Sequence of chain 1.A:
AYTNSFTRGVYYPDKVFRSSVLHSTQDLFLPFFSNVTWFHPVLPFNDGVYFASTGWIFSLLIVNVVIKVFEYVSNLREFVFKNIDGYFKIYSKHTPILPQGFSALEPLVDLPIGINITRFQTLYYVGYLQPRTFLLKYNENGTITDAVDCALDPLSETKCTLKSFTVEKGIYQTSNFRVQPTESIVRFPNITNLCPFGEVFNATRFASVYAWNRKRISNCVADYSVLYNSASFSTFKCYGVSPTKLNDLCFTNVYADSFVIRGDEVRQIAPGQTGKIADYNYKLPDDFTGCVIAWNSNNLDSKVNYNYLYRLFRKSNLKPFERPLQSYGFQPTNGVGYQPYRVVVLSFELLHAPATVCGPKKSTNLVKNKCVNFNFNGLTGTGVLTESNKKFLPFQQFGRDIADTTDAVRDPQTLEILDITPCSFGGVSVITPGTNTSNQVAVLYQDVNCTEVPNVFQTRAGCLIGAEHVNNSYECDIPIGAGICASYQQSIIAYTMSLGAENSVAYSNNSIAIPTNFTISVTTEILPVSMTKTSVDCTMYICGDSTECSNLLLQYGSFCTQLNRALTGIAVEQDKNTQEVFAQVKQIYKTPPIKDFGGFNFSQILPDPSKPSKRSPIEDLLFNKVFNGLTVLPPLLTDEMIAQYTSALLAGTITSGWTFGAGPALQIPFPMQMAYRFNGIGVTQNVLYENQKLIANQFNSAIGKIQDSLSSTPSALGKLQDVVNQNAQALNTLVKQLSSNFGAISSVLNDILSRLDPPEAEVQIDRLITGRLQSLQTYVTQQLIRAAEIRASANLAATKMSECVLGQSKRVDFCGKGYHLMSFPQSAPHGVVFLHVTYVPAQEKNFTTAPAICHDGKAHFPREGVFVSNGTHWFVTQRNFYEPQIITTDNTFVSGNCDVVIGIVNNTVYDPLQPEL

Binding-site contacts:
Ligand atom O7 contacts residue THR604 of chain 1.A at 4.5 Å.
Ligand atom O7 contacts residue ASN603 of chain 1.A at 3.8 Å.
Ligand atom C5 contacts residue ASN603 of chain 1.A at 3.8 Å.
Ligand atom O5 contacts residue ASN603 of chain 1.A at 2.5 Å (h-bond).
Ligand atom C1 contacts residue ASN603 of chain 1.A at 1.5 Å.
Ligand atom C2 contacts residue ASN603 of chain 1.A at 2.5 Å.
Ligand atom C3 contacts residue ASN603 of chain 1.A at 3.9 Å.
Ligand atom C4 contacts residue ASN603 of chain 1.A at 4.3 Å.
Ligand atom N2 contacts residue ASN603 of chain 1.A at 2.9 Å (h-bond).
Ligand atom C7 contacts residue ASN603 of chain 1.A at 3.5 Å.

A small-molecule ligand and the protein it binds are described below.
Small molecule (SMILES): CC(=O)N[C@@H]1[C@@H](O)[C@H](O)[C@@H](CO)O[C@H]1O